Sequence of chain 1.C:
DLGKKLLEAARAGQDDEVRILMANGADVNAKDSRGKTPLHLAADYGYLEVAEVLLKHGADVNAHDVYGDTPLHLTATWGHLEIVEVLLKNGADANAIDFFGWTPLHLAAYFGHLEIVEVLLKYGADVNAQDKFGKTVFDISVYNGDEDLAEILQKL

Binding-site contacts:
Ligand atom C2 contacts residue TYR122 of chain 1.C at 3.2 Å (hydrophobic).
Ligand atom C36 contacts residue TRP114 of chain 1.C at 3.5 Å (hydrophobic).
Ligand atom C36 contacts residue TYR122 of chain 1.C at 3.5 Å (hydrophobic).
Ligand atom C38 contacts residue TYR122 of chain 1.C at 3.8 Å (hydrophobic).
Ligand atom C1 contacts residue ASN156 of chain 1.C at 3.2 Å.
Ligand atom C38 contacts residue TRP114 of chain 1.B at 3.6 Å (hydrophobic).
Ligand atom C10 contacts residue PHE123 of chain 1.B at 3.9 Å (hydrophobic).
Ligand atom C39 contacts residue TRP114 of chain 1.B at 3.5 Å (hydrophobic).
Ligand atom C5 contacts residue TYR122 of chain 1.B at 3.7 Å (hydrophobic).
Ligand atom C9 contacts residue TRP114 of chain 1.C at 3.9 Å (hydrophobic).
Ligand atom C3 contacts residue TYR122 of chain 1.C at 3.9 Å (hydrophobic).
Ligand atom C33 contacts residue TYR122 of chain 1.B at 3.9 Å (hydrophobic).
Ligand atom C35 contacts residue ASN156 of chain 1.B at 3.7 Å.
Ligand atom C35 contacts residue TYR122 of chain 1.B at 3.1 Å (hydrophobic).
Ligand atom C11 contacts residue PHE123 of chain 1.B at 3.9 Å (hydrophobic).
Ligand atom C31 contacts residue TRP114 of chain 1.C at 3.6 Å (hydrophobic).
Ligand atom C4 contacts residue TYR122 of chain 1.B at 3.8 Å (hydrophobic).
Ligand atom N6 contacts residue ASN156 of chain 1.B at 3.7 Å.
Ligand atom C34 contacts residue ASN156 of chain 1.B at 3.2 Å.
Ligand atom C33 contacts residue TRP114 of chain 1.C at 3.4 Å (hydrophobic).
Ligand atom C35 contacts residue PHE145 of chain 1.C at 3.5 Å (hydrophobic).
Ligand atom C32 contacts residue TYR122 of chain 1.B at 3.8 Å (hydrophobic).
Ligand atom C5 contacts residue TRP114 of chain 1.B at 3.7 Å (hydrophobic).
Ligand atom C31 contacts residue PHE123 of chain 1.B at 3.9 Å (hydrophobic).
Ligand atom C31 contacts residue TYR122 of chain 1.B at 3.9 Å (hydrophobic).
Ligand atom C1 contacts residue PHE145 of chain 1.B at 3.6 Å (hydrophobic).
Ligand atom C29 contacts residue TRP114 of chain 1.B at 3.9 Å (hydrophobic).
Ligand atom N6 contacts residue TRP114 of chain 1.C at 3.8 Å.
Ligand atom C6 contacts residue TRP114 of chain 1.B at 4.0 Å (hydrophobic).
Ligand atom C4 contacts residue TRP114 of chain 1.B at 3.4 Å (hydrophobic).
Ligand atom N1 contacts residue TYR122 of chain 1.C at 3.6 Å.
Ligand atom N6 contacts residue TYR122 of chain 1.B at 3.8 Å.
Ligand atom C3 contacts residue TRP114 of chain 1.B at 3.3 Å (hydrophobic).
Ligand atom N1 contacts residue TRP114 of chain 1.B at 3.8 Å.
Ligand atom C37 contacts residue TRP114 of chain 1.C at 3.9 Å (hydrophobic).
Ligand atom C37 contacts residue TYR122 of chain 1.C at 3.5 Å (hydrophobic).
Ligand atom C39 contacts residue TYR122 of chain 1.C at 3.6 Å (hydrophobic).
Ligand atom C32 contacts residue TRP114 of chain 1.C at 3.5 Å (hydrophobic).
Ligand atom C2 contacts residue PHE145 of chain 1.B at 3.5 Å (hydrophobic).
Ligand atom C38 contacts residue PHE123 of chain 1.C at 3.8 Å (hydrophobic).

Sequence of chain 1.B:
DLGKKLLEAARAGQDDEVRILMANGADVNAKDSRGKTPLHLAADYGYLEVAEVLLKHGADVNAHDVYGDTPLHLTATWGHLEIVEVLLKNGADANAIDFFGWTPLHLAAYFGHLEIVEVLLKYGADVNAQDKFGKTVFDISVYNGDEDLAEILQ

A protein and the small-molecule ligand that binds it are described below.
Small molecule (SMILES): COc1ccc(C(=C2C=CC(N(C)C)C=C2)c2ccc(N(C)C)cc2)cc1